Sequence of chain 1.A:
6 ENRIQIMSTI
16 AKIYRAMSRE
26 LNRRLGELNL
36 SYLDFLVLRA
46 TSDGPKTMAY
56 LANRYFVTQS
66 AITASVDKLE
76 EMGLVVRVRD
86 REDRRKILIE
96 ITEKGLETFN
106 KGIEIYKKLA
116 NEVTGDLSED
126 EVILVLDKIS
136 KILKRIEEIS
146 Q

This small molecule binds to this protein.
Small molecule (SMILES): O=C(O)c1ccccc1O

Binding-site contacts:
Ligand atom O2' contacts residue ARG20 of chain 2.A at 4.3 Å.
Ligand atom C1 contacts residue SER13 of chain 2.A at 3.6 Å.
Ligand atom C6 contacts residue TYR111 of chain 1.A at 3.5 Å (hydrophobic).
Ligand atom O2' contacts residue TYR37 of chain 1.A at 2.6 Å (h-bond).
Ligand atom O2 contacts residue SER13 of chain 2.A at 4.3 Å.
Ligand atom C3 contacts residue ARG44 of chain 1.A at 3.9 Å.
Ligand atom C4 contacts residue SER13 of chain 2.A at 4.0 Å.
Ligand atom O2 contacts residue LEU41 of chain 1.A at 4.3 Å.
Ligand atom O1' contacts residue SER13 of chain 2.A at 4.2 Å.
Ligand atom O1' contacts residue ALA16 of chain 2.A at 3.3 Å.
Ligand atom C5 contacts residue ILE9 of chain 2.A at 4.3 Å (hydrophobic).
Ligand atom C1' contacts residue TYR111 of chain 1.A at 3.7 Å (hydrophobic).
Ligand atom C1' contacts residue SER13 of chain 2.A at 4.1 Å.
Ligand atom C1 contacts residue TYR111 of chain 1.A at 4.0 Å (hydrophobic).
Ligand atom C4 contacts residue ARG44 of chain 1.A at 3.6 Å.
Ligand atom C2 contacts residue SER13 of chain 2.A at 3.7 Å.
Ligand atom C1' contacts residue TYR37 of chain 1.A at 3.3 Å (hydrophobic).
Ligand atom C1' contacts residue LEU41 of chain 1.A at 3.7 Å (hydrophobic).
Ligand atom C6 contacts residue SER13 of chain 2.A at 3.7 Å.
Ligand atom O2' contacts residue TYR111 of chain 1.A at 3.0 Å (h-bond).
Ligand atom O2' contacts residue SER13 of chain 2.A at 4.4 Å.
Ligand atom O1' contacts residue TYR37 of chain 1.A at 3.2 Å (h-bond).
Ligand atom O2 contacts residue TYR60 of chain 1.A at 4.4 Å.
Ligand atom C3 contacts residue SER13 of chain 2.A at 3.9 Å.
Ligand atom O2 contacts residue LYS17 of chain 2.A at 2.9 Å (salt-bridge).
Ligand atom O1' contacts residue ARG20 of chain 2.A at 2.8 Å (salt-bridge).
Ligand atom C3 contacts residue LYS17 of chain 2.A at 3.4 Å.
Ligand atom C1' contacts residue ARG20 of chain 2.A at 3.8 Å.
Ligand atom O1' contacts residue LEU41 of chain 1.A at 3.7 Å.
Ligand atom C5 contacts residue ARG44 of chain 1.A at 4.2 Å.
Ligand atom O2 contacts residue ARG20 of chain 2.A at 4.0 Å.
Ligand atom C5 contacts residue TYR111 of chain 1.A at 4.3 Å (hydrophobic).
Ligand atom C2 contacts residue LYS17 of chain 2.A at 3.4 Å.
Ligand atom O2' contacts residue LEU41 of chain 1.A at 4.2 Å.
Ligand atom C5 contacts residue SER13 of chain 2.A at 3.9 Å.
Ligand atom C1 contacts residue LEU41 of chain 1.A at 4.0 Å (hydrophobic).
Ligand atom C1' contacts residue ALA16 of chain 2.A at 3.9 Å (hydrophobic).
Ligand atom C2 contacts residue LEU41 of chain 1.A at 4.3 Å (hydrophobic).
Ligand atom O2' contacts residue ALA16 of chain 2.A at 4.0 Å.

Sequence of chain 2.A:
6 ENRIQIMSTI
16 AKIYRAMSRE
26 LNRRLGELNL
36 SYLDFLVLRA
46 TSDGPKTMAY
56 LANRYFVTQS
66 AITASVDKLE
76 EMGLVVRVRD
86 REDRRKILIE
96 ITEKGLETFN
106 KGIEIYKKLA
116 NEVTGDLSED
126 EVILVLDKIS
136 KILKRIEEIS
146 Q